Sequence of chain 1.B:
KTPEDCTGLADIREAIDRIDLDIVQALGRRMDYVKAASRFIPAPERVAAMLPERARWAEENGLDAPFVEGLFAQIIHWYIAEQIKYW

This protein binds this small molecule.
Small molecule (SMILES): CC(=O)C(=O)O

Binding-site contacts:
Ligand atom CA contacts residue ILE87 of chain 1.A at 4.1 Å (hydrophobic).
Ligand atom O contacts residue VAL35 of chain 1.A at 3.6 Å.
Ligand atom CB contacts residue GLN90 of chain 1.A at 4.0 Å.
Ligand atom CB contacts residue ILE87 of chain 1.A at 3.5 Å (hydrophobic).
Ligand atom O contacts residue ARG31 of chain 1.A at 2.6 Å (salt-bridge).
Ligand atom OXT contacts residue ILE17 of chain 1.B at 4.1 Å.
Ligand atom C contacts residue ARG31 of chain 1.A at 3.5 Å.
Ligand atom OXT contacts residue ILE83 of chain 1.A at 4.2 Å.
Ligand atom O contacts residue ILE83 of chain 1.A at 4.0 Å.
Ligand atom C contacts residue TYR86 of chain 1.A at 4.4 Å (hydrophobic).
Ligand atom C contacts residue ILE83 of chain 1.A at 4.2 Å (hydrophobic).
Ligand atom OXT contacts residue MET57 of chain 1.A at 3.1 Å.
Ligand atom O contacts residue TYR86 of chain 1.A at 3.3 Å.
Ligand atom CB contacts residue TYR86 of chain 1.A at 4.2 Å (hydrophobic).
Ligand atom C contacts residue MET57 of chain 1.A at 4.4 Å (hydrophobic).
Ligand atom CB contacts residue VAL35 of chain 1.A at 4.3 Å (hydrophobic).
Ligand atom C contacts residue VAL35 of chain 1.A at 4.2 Å (hydrophobic).
Ligand atom OXT contacts residue ARG31 of chain 1.A at 3.1 Å (salt-bridge).

Sequence of chain 1.A:
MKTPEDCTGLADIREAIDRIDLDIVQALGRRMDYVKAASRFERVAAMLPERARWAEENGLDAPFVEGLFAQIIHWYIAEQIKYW